This protein binds this small molecule.
Small molecule (SMILES): O=CN(C=O)Cc1ccc2sc(B(O)O)cc2c1

Binding-site contacts:
Ligand atom O20 contacts residue GLY60 of chain 1.A at 3.8 Å.
Ligand atom S19 contacts residue ASN149 of chain 1.A at 4.1 Å.
Ligand atom B7 contacts residue ALA315 of chain 1.A at 3.8 Å.
Ligand atom B7 contacts residue TYR147 of chain 1.A at 3.5 Å.
Ligand atom C9 contacts residue ASN149 of chain 1.A at 4.2 Å.
Ligand atom C11 contacts residue ASN149 of chain 1.A at 3.2 Å.
Ligand atom C23 contacts residue ASP120 of chain 1.A at 3.5 Å.
Ligand atom C9 contacts residue ALA315 of chain 1.A at 3.5 Å (hydrophobic).
Ligand atom C12 contacts residue TYR218 of chain 1.A at 3.4 Å (hydrophobic).
Ligand atom O24 contacts residue GLN117 of chain 1.A at 3.6 Å.
Ligand atom C14 contacts residue TYR218 of chain 1.A at 3.9 Å (hydrophobic).
Ligand atom C8 contacts residue ASN149 of chain 1.A at 4.2 Å.
Ligand atom C8 contacts residue LYS64 of chain 1.A at 4.0 Å.
Ligand atom C14 contacts residue ASN149 of chain 1.A at 3.5 Å.
Ligand atom C23 contacts residue GLN117 of chain 1.A at 4.0 Å.
Ligand atom C13 contacts residue ASN149 of chain 1.A at 3.5 Å.
Ligand atom C15 contacts residue ASN149 of chain 1.A at 3.4 Å.
Ligand atom O21 contacts residue TYR147 of chain 1.A at 2.6 Å (h-bond).
Ligand atom C10 contacts residue TYR218 of chain 1.A at 4.0 Å (hydrophobic).
Ligand atom C16 contacts residue GLN117 of chain 1.A at 4.1 Å.
Ligand atom S19 contacts residue LEU116 of chain 1.A at 4.0 Å.
Ligand atom C8 contacts residue ALA315 of chain 1.A at 3.9 Å (hydrophobic).
Ligand atom B7 contacts residue LYS64 of chain 1.A at 4.0 Å.
Ligand atom C13 contacts residue TYR218 of chain 1.A at 3.5 Å (hydrophobic).
Ligand atom O21 contacts residue LYS312 of chain 1.A at 4.3 Å.
Ligand atom O20 contacts residue GLY314 of chain 1.A at 3.6 Å.
Ligand atom O24 contacts residue ASP120 of chain 1.A at 3.4 Å (salt-bridge).
Ligand atom C10 contacts residue ASN149 of chain 1.A at 3.4 Å.
Ligand atom S19 contacts residue SER61 of chain 1.A at 3.9 Å.
Ligand atom C8 contacts residue SER61 of chain 1.A at 2.6 Å.
Ligand atom O24 contacts residue VAL118 of chain 1.A at 4.1 Å.
Ligand atom O20 contacts residue SER61 of chain 1.A at 2.6 Å (h-bond).
Ligand atom B7 contacts residue SER61 of chain 1.A at 1.7 Å.
Ligand atom C9 contacts residue SER61 of chain 1.A at 3.3 Å.
Ligand atom O21 contacts residue SER61 of chain 1.A at 2.4 Å (h-bond).
Ligand atom C9 contacts residue TYR218 of chain 1.A at 3.7 Å (hydrophobic).
Ligand atom C15 contacts residue GLN117 of chain 1.A at 4.0 Å.
Ligand atom O20 contacts residue ALA315 of chain 1.A at 2.6 Å (h-bond).
Ligand atom C16 contacts residue ASN149 of chain 1.A at 3.3 Å.
Ligand atom S19 contacts residue TYR147 of chain 1.A at 4.3 Å.

Sequence of chain 1.A:
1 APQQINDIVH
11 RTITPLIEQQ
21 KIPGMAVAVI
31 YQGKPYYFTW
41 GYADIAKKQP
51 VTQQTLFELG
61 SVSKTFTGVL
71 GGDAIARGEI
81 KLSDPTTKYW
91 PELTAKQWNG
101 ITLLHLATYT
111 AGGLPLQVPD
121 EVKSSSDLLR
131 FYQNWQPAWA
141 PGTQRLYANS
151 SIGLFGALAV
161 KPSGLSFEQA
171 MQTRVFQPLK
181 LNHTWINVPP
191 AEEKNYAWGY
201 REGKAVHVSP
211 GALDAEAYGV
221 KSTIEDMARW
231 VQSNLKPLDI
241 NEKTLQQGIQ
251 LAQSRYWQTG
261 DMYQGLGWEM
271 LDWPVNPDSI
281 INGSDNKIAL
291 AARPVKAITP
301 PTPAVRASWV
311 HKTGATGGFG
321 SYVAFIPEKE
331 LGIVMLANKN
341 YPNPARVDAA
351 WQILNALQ